Binding-site contacts:
Ligand atom N4 contacts residue VAL124 of chain 1.A at 2.9 Å (h-bond).
Ligand atom O contacts residue GLY53 of chain 1.A at 3.3 Å.
Ligand atom C9 contacts residue PHE328 of chain 1.A at 3.6 Å (hydrophobic).
Ligand atom O2 contacts residue GLY51 of chain 1.A at 3.6 Å.
Ligand atom C9 contacts residue VAL124 of chain 1.A at 3.3 Å (hydrophobic).
Ligand atom CD contacts residue PHE188 of chain 1.A at 3.5 Å (hydrophobic).
Ligand atom C8 contacts residue THR184 of chain 1.A at 3.5 Å.
Ligand atom C4 contacts residue GLY56 of chain 1.A at 3.5 Å.
Ligand atom NH2 contacts residue ASP167 of chain 1.A at 2.9 Å (salt-bridge).
Ligand atom O contacts residue SER54 of chain 1.A at 3.0 Å (h-bond).
Ligand atom NH2 contacts residue LYS169 of chain 1.A at 3.2 Å (salt-bridge).
Ligand atom NH2 contacts residue THR202 of chain 1.A at 3.4 Å (h-bond).
Ligand atom O contacts residue GLU204 of chain 1.A at 3.2 Å (salt-bridge).
Ligand atom NH1 contacts residue GLU171 of chain 1.A at 2.9 Å (salt-bridge).
Ligand atom C7 contacts residue THR184 of chain 1.A at 3.4 Å.
Ligand atom C6 contacts residue LEU174 of chain 1.A at 3.6 Å (hydrophobic).
Ligand atom O contacts residue GLY56 of chain 1.A at 3.4 Å (h-bond).
Ligand atom C6 contacts residue THR52 of chain 1.A at 3.5 Å.
Ligand atom CZ contacts residue PHE188 of chain 1.A at 3.6 Å (hydrophobic).
Ligand atom N3 contacts residue ALA71 of chain 1.A at 3.5 Å.
Ligand atom C9 contacts residue TYR123 of chain 1.A at 3.6 Å (hydrophobic).
Ligand atom CZ contacts residue GLU171 of chain 1.A at 3.5 Å.
Ligand atom O contacts residue PRO203 of chain 1.A at 3.6 Å.
Ligand atom CZ contacts residue GLU231 of chain 1.A at 3.6 Å.
Ligand atom O contacts residue SER54 of chain 1.A at 3.1 Å (h-bond).
Ligand atom O contacts residue PHE55 of chain 1.A at 2.8 Å (h-bond).
Ligand atom CA contacts residue PHE55 of chain 1.A at 3.6 Å (hydrophobic).
Ligand atom NE contacts residue GLU171 of chain 1.A at 2.7 Å (salt-bridge).
Ligand atom NH1 contacts residue GLU231 of chain 1.A at 3.4 Å (salt-bridge).
Ligand atom C5 contacts residue THR52 of chain 1.A at 3.6 Å.
Ligand atom N3 contacts residue GLU122 of chain 1.A at 2.9 Å (salt-bridge).
Ligand atom N contacts residue PHE55 of chain 1.A at 3.5 Å.
Ligand atom C6 contacts residue GLU122 of chain 1.A at 3.6 Å.
Ligand atom CG contacts residue GLU204 of chain 1.A at 3.4 Å.
Ligand atom N4 contacts residue ALA71 of chain 1.A at 3.6 Å.
Ligand atom NH1 contacts residue PRO170 of chain 1.A at 3.5 Å.
Ligand atom C6 contacts residue ALA71 of chain 1.A at 3.4 Å (hydrophobic).
Ligand atom NH2 contacts residue GLU231 of chain 1.A at 2.9 Å (salt-bridge).
Ligand atom NE contacts residue PHE188 of chain 1.A at 3.3 Å.
Ligand atom N2 contacts residue PHE328 of chain 1.A at 3.4 Å.

The small molecule below binds the protein below.
Small molecule (SMILES): NC(=O)[C@@H](CCCN=C(N)N)NC(=O)CCCCCNC(=O)[C@@H](CCCN=C(N)N)NC(=O)CCCCCCCC(=O)N1CCN(c2ncnc3[nH]ccc23)CC1

Sequence of chain 1.A:
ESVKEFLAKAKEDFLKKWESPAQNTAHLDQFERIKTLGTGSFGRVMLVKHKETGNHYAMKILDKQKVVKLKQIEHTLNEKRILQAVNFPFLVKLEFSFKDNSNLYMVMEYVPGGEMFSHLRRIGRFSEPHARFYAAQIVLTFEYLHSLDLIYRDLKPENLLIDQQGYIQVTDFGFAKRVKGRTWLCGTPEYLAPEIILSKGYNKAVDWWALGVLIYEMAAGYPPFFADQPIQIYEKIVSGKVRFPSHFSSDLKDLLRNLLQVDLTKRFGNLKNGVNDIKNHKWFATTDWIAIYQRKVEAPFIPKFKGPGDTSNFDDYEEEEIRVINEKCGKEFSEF